A protein and the small-molecule ligand that binds it are described below.
Small molecule (SMILES): Cc1cc(CCCOc2c(C)cc(-c3noc(C(F)(F)F)n3)cc2C)on1

Sequence of chain 3.C:
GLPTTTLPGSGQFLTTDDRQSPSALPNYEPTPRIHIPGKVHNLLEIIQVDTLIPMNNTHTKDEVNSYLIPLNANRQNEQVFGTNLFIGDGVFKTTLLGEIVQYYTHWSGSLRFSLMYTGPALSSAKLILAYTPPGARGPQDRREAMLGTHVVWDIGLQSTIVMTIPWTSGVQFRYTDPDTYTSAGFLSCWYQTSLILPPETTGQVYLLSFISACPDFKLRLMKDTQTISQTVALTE

Sequence of chain 4.C:
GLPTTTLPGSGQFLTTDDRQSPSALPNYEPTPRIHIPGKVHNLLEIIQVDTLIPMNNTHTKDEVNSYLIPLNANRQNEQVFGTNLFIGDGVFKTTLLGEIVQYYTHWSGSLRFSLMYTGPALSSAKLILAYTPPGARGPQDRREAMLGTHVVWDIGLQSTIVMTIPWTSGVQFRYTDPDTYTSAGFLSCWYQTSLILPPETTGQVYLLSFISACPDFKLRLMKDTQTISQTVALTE

Sequence of chain 3.A:
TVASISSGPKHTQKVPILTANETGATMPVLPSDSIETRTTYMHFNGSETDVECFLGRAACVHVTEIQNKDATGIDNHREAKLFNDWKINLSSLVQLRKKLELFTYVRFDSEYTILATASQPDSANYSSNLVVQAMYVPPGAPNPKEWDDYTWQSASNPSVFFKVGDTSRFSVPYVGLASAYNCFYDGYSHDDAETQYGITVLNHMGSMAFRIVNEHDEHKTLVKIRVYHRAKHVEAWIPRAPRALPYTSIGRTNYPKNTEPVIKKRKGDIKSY

Binding-site contacts:
Ligand atom C3C contacts residue TYR128 of chain 3.A at 3.3 Å (hydrophobic).
Ligand atom CM2 contacts residue ILE104 of chain 3.A at 3.6 Å (hydrophobic).
Ligand atom O1A contacts residue ALA24 of chain 3.C at 3.3 Å.
Ligand atom F3 contacts residue TYR152 of chain 3.A at 3.6 Å.
Ligand atom CM3 contacts residue ASN219 of chain 3.A at 3.8 Å.
Ligand atom C1C contacts residue TYR197 of chain 3.A at 3.5 Å (hydrophobic).
Ligand atom C2C contacts residue ILE104 of chain 3.A at 3.8 Å (hydrophobic).
Ligand atom O1A contacts residue PRO174 of chain 3.A at 3.5 Å.
Ligand atom C2A contacts residue TYR152 of chain 3.A at 3.7 Å (hydrophobic).
Ligand atom C2B contacts residue ILE104 of chain 3.A at 3.8 Å (hydrophobic).
Ligand atom F1 contacts residue MET224 of chain 3.A at 3.6 Å.
Ligand atom F1 contacts residue ALA150 of chain 3.A at 3.8 Å.
Ligand atom N1A contacts residue PRO174 of chain 3.A at 3.5 Å.
Ligand atom F3 contacts residue SER175 of chain 3.A at 2.8 Å.
Ligand atom O1 contacts residue MET221 of chain 3.A at 3.7 Å.
Ligand atom CM6 contacts residue VAL188 of chain 3.A at 3.8 Å (hydrophobic).
Ligand atom CM6 contacts residue LEU25 of chain 3.C at 3.8 Å (hydrophobic).
Ligand atom CM2 contacts residue TYR128 of chain 3.A at 3.4 Å (hydrophobic).
Ligand atom F1 contacts residue PHE186 of chain 3.A at 3.8 Å.
Ligand atom F3 contacts residue ALA150 of chain 3.A at 2.7 Å.
Ligand atom C2C contacts residue TYR128 of chain 3.A at 3.2 Å (hydrophobic).
Ligand atom C3B contacts residue MET224 of chain 3.A at 3.6 Å (hydrophobic).
Ligand atom CM6 contacts residue TYR152 of chain 3.A at 3.4 Å (hydrophobic).
Ligand atom N3A contacts residue PHE186 of chain 3.A at 3.4 Å.
Ligand atom CM2 contacts residue MET224 of chain 3.A at 3.5 Å (hydrophobic).
Ligand atom C4 contacts residue TYR197 of chain 3.A at 3.4 Å (hydrophobic).
Ligand atom C6B contacts residue TYR152 of chain 3.A at 3.6 Å (hydrophobic).
Ligand atom C2A contacts residue PHE186 of chain 3.A at 3.5 Å (hydrophobic).
Ligand atom C1C contacts residue TYR128 of chain 3.A at 3.5 Å (hydrophobic).
Ligand atom C3A contacts residue PHE186 of chain 3.A at 3.7 Å (hydrophobic).
Ligand atom C5B contacts residue TYR152 of chain 3.A at 3.5 Å (hydrophobic).
Ligand atom F3 contacts residue MET151 of chain 3.A at 3.7 Å.
Ligand atom CM4 contacts residue VAL176 of chain 3.A at 3.8 Å (hydrophobic).
Ligand atom F2 contacts residue VAL176 of chain 3.A at 2.7 Å.
Ligand atom CM4 contacts residue ALA150 of chain 3.A at 3.6 Å (hydrophobic).
Ligand atom F3 contacts residue PRO174 of chain 3.A at 2.9 Å.
Ligand atom F3 contacts residue VAL176 of chain 3.A at 3.6 Å.
Ligand atom N3A contacts residue TYR152 of chain 3.A at 3.8 Å.
Ligand atom C3 contacts residue LEU106 of chain 3.A at 3.8 Å (hydrophobic).
Ligand atom N1A contacts residue ALA24 of chain 3.C at 3.2 Å.